Sequence of chain 1.A:
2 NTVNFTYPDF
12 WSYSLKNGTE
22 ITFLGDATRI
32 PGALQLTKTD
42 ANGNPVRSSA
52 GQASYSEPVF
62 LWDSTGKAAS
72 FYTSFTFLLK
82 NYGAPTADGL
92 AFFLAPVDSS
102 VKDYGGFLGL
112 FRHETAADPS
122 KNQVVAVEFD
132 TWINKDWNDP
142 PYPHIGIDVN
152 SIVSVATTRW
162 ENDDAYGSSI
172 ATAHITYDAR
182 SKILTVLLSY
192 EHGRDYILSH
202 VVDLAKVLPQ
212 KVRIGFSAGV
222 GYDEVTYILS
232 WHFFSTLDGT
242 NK

This small molecule binds to this protein.
Small molecule (SMILES): CC(=O)N[C@H]1[C@H](O[C@H]2[C@H](O[C@@H]3O[C@@H](C)[C@@H](O)[C@@H](O)[C@@H]3O)[C@@H](NC(C)=O)CO[C@@H]2CO)O[C@H](CO)[C@@H](O[C@@H]2O[C@H](CO)[C@@H](O)[C@H](O)[C@@H]2O)[C@@H]1O

Binding-site contacts:
Ligand atom C1 contacts residue GLY26 of chain 1.A at 3.9 Å.
Ligand atom C7 contacts residue LEU25 of chain 1.A at 3.7 Å (hydrophobic).
Ligand atom N2 contacts residue ASN18 of chain 1.A at 2.9 Å (h-bond).
Ligand atom C3 contacts residue LEU25 of chain 1.A at 4.2 Å (hydrophobic).
Ligand atom O3 contacts residue PHE24 of chain 1.A at 4.1 Å.
Ligand atom C1 contacts residue ASN18 of chain 1.A at 1.5 Å.
Ligand atom C7 contacts residue SER101 of chain 1.A at 3.5 Å.
Ligand atom O5 contacts residue PHE24 of chain 1.A at 3.9 Å.
Ligand atom O5 contacts residue ASN18 of chain 1.A at 2.4 Å (h-bond).
Ligand atom C4 contacts residue ASN18 of chain 1.A at 4.2 Å.
Ligand atom N2 contacts residue LEU25 of chain 1.A at 4.2 Å.
Ligand atom C2 contacts residue ASN18 of chain 1.A at 2.4 Å.
Ligand atom C2 contacts residue PHE24 of chain 1.A at 3.3 Å (hydrophobic).
Ligand atom C3 contacts residue PHE24 of chain 1.A at 3.3 Å (hydrophobic).
Ligand atom O7 contacts residue ASN18 of chain 1.A at 3.5 Å (h-bond).
Ligand atom C8 contacts residue LEU25 of chain 1.A at 3.9 Å (hydrophobic).
Ligand atom C4 contacts residue GLY26 of chain 1.A at 4.1 Å.
Ligand atom C6 contacts residue SER101 of chain 1.A at 4.1 Å.
Ligand atom C5 contacts residue GLY26 of chain 1.A at 3.8 Å.
Ligand atom C7 contacts residue PHE24 of chain 1.A at 4.0 Å (hydrophobic).
Ligand atom C2 contacts residue GLY26 of chain 1.A at 3.8 Å.
Ligand atom C8 contacts residue SER100 of chain 1.A at 4.1 Å.
Ligand atom C3 contacts residue ASN18 of chain 1.A at 3.8 Å.
Ligand atom O4 contacts residue GLY26 of chain 1.A at 3.3 Å.
Ligand atom C5 contacts residue LEU25 of chain 1.A at 4.1 Å (hydrophobic).
Ligand atom C5 contacts residue ASN18 of chain 1.A at 3.7 Å.
Ligand atom C6 contacts residue GLY26 of chain 1.A at 3.7 Å.
Ligand atom C8 contacts residue SER101 of chain 1.A at 4.0 Å.
Ligand atom C1 contacts residue PHE24 of chain 1.A at 3.8 Å (hydrophobic).
Ligand atom O5 contacts residue LEU25 of chain 1.A at 3.3 Å.
Ligand atom O7 contacts residue SER101 of chain 1.A at 2.5 Å (h-bond).
Ligand atom C1 contacts residue LEU25 of chain 1.A at 4.0 Å (hydrophobic).
Ligand atom C1 contacts residue PHE24 of chain 1.A at 3.4 Å (hydrophobic).
Ligand atom O4 contacts residue LEU25 of chain 1.A at 3.8 Å.
Ligand atom O7 contacts residue LEU25 of chain 1.A at 3.8 Å.
Ligand atom C7 contacts residue ASN18 of chain 1.A at 3.4 Å.
Ligand atom C8 contacts residue PHE24 of chain 1.A at 4.1 Å (hydrophobic).
Ligand atom O5 contacts residue GLY26 of chain 1.A at 3.0 Å (h-bond).
Ligand atom C6 contacts residue LEU25 of chain 1.A at 4.2 Å (hydrophobic).
Ligand atom N2 contacts residue PHE24 of chain 1.A at 2.8 Å (h-bond).